A protein and the small-molecule ligand that binds it are described below.
Small molecule (SMILES): CC(=O)N[C@H]1[C@H](O[C@H]2[C@H](O)[C@@H](NC(C)=O)CO[C@@H]2CO)O[C@H](CO)[C@@H](O)[C@@H]1O

Binding-site contacts:
Ligand atom C1 contacts residue ASN1134 of chain 1.E at 1.4 Å.
Ligand atom C5 contacts residue ASN1134 of chain 1.E at 3.7 Å.
Ligand atom N2 contacts residue ASN1134 of chain 1.E at 2.9 Å (h-bond).
Ligand atom C3 contacts residue ASN1134 of chain 1.E at 3.8 Å.
Ligand atom C4 contacts residue ASN1134 of chain 1.E at 4.2 Å.
Ligand atom O7 contacts residue ASN1134 of chain 1.E at 3.8 Å.
Ligand atom O5 contacts residue ASN1134 of chain 1.E at 2.4 Å (h-bond).
Ligand atom C7 contacts residue ASN1134 of chain 1.E at 3.6 Å.
Ligand atom C2 contacts residue ASN1134 of chain 1.E at 2.5 Å.

Sequence of chain 1.E:
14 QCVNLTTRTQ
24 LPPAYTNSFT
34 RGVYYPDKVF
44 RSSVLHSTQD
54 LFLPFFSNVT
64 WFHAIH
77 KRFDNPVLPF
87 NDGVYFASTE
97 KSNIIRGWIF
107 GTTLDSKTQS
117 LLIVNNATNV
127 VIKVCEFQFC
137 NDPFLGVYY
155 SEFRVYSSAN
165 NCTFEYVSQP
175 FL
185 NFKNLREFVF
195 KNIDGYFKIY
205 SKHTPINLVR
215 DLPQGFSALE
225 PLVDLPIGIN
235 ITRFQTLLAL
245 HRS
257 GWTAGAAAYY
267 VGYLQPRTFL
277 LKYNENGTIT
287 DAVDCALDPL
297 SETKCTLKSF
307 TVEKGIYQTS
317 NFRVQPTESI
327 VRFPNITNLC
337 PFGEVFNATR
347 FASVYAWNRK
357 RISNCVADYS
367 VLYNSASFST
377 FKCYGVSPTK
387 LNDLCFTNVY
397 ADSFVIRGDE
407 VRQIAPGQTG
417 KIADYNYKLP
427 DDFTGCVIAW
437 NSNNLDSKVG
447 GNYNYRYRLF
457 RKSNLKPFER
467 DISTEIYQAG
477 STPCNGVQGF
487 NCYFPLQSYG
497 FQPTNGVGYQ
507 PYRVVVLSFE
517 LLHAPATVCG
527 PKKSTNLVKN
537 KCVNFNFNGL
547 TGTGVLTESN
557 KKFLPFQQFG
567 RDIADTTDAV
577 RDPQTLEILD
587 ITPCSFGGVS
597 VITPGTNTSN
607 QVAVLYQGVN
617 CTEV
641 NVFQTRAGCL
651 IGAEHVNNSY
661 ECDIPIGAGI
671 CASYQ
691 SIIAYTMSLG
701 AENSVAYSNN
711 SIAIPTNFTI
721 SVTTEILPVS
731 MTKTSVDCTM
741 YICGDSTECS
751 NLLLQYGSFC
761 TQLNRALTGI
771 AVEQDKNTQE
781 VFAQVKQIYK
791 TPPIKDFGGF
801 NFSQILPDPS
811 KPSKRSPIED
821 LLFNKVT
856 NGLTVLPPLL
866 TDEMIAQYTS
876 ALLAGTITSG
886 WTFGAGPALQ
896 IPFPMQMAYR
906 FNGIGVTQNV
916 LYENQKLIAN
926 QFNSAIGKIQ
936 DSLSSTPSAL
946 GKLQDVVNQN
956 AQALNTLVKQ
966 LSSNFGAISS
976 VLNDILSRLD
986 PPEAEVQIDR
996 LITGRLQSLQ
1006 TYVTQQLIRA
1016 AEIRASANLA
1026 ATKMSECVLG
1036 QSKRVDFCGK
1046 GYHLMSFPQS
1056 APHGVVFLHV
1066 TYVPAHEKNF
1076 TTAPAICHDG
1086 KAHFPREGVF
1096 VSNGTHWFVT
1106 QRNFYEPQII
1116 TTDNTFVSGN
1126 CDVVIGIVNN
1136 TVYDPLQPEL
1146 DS